Sequence of chain 1.B:
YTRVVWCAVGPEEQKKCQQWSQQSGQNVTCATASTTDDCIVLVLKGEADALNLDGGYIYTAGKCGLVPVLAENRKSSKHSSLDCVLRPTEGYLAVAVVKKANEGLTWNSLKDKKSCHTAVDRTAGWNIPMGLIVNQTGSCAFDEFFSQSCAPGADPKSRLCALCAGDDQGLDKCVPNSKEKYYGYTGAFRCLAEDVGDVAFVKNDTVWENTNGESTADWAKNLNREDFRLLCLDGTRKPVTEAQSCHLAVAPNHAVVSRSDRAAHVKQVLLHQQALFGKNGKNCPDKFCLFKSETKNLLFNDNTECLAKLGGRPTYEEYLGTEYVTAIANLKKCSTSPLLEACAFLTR

Sequence of chain 1.A:
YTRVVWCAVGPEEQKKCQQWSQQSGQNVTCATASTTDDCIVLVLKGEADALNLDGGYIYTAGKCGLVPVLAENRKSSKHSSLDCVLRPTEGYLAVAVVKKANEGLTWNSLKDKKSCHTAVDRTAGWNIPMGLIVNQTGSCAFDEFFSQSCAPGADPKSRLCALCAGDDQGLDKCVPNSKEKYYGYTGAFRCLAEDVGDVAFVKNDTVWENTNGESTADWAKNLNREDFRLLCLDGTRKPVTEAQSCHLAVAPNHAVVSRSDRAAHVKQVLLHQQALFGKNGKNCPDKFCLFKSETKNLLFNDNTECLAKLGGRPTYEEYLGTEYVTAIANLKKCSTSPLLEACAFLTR

Binding-site contacts:
Ligand atom C5 contacts residue ASN135 of chain 1.B at 3.7 Å.
Ligand atom O7 contacts residue ASN135 of chain 1.B at 3.9 Å.
Ligand atom C1 contacts residue GLN23 of chain 1.A at 4.5 Å.
Ligand atom C4 contacts residue ASN135 of chain 1.B at 4.2 Å.
Ligand atom N2 contacts residue ASN135 of chain 1.B at 2.9 Å (h-bond).
Ligand atom O5 contacts residue GLN22 of chain 1.A at 3.9 Å.
Ligand atom C7 contacts residue ASN135 of chain 1.B at 3.6 Å.
Ligand atom C2 contacts residue ASN135 of chain 1.B at 2.5 Å.
Ligand atom O6 contacts residue GLN22 of chain 1.A at 4.2 Å.
Ligand atom O7 contacts residue GLN23 of chain 1.A at 3.3 Å (h-bond).
Ligand atom C5 contacts residue GLN22 of chain 1.A at 4.0 Å.
Ligand atom C7 contacts residue GLN23 of chain 1.A at 4.3 Å.
Ligand atom C7 contacts residue GLN22 of chain 1.A at 4.3 Å.
Ligand atom C3 contacts residue ASN135 of chain 1.B at 3.7 Å.
Ligand atom O4 contacts residue GLN23 of chain 1.A at 3.7 Å.
Ligand atom C8 contacts residue GLN22 of chain 1.A at 4.4 Å.
Ligand atom O3 contacts residue GLN23 of chain 1.A at 4.5 Å.
Ligand atom C1 contacts residue GLN22 of chain 1.A at 4.0 Å.
Ligand atom O5 contacts residue ASN135 of chain 1.B at 2.3 Å (h-bond).
Ligand atom C1 contacts residue ASN135 of chain 1.B at 1.4 Å.
Ligand atom O7 contacts residue GLN22 of chain 1.A at 3.7 Å.
Ligand atom C2 contacts residue GLN23 of chain 1.A at 4.0 Å.
Ligand atom C6 contacts residue GLN22 of chain 1.A at 4.2 Å.

A small-molecule ligand and the protein it binds are described below.
Small molecule (SMILES): CC(=O)N[C@H]1[C@H](O[C@H]2[C@H](O)[C@@H](NC(C)=O)CO[C@@H]2CO)O[C@H](CO)[C@@H](O)[C@@H]1O